Sequence of chain 1.GA:
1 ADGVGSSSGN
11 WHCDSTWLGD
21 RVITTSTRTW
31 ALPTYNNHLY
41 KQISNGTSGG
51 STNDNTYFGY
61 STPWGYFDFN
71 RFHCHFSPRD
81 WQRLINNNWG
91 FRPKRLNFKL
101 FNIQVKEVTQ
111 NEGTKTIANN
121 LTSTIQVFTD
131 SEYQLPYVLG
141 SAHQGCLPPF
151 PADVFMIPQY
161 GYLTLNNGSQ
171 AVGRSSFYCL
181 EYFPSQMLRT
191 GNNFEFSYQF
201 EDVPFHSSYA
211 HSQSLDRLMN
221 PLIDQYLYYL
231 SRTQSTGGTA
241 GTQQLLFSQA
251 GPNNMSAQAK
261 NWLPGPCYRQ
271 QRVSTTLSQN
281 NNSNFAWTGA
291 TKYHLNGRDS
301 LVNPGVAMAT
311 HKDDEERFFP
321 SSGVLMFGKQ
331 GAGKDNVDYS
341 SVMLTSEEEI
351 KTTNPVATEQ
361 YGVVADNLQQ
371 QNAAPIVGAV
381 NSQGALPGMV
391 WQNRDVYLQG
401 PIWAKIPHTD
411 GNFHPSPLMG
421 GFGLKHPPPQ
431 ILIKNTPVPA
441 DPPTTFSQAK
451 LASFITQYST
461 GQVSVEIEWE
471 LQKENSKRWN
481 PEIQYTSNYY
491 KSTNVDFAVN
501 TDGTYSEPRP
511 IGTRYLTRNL

A small-molecule ligand and the protein it binds are described below.
Small molecule (SMILES): OC[C@H]1O[C@@H](O)[C@H](O)[C@@H](O)[C@H]1O

Binding-site contacts:
Ligand atom C4 contacts residue TRP287 of chain 1.GA at 3.4 Å (hydrophobic).
Ligand atom O5 contacts residue TRP287 of chain 1.GA at 3.3 Å.
Ligand atom O2 contacts residue ASN55 of chain 1.GA at 3.5 Å (h-bond).
Ligand atom O3 contacts residue TRP287 of chain 1.GA at 3.8 Å.
Ligand atom O2 contacts residue ASN254 of chain 1.HA at 4.0 Å.
Ligand atom C2 contacts residue TRP287 of chain 1.GA at 3.8 Å (hydrophobic).
Ligand atom C5 contacts residue TRP287 of chain 1.GA at 3.9 Å (hydrophobic).
Ligand atom O2 contacts residue SER256 of chain 1.HA at 4.0 Å.
Ligand atom O3 contacts residue ASN254 of chain 1.HA at 3.8 Å.
Ligand atom O3 contacts residue ALA257 of chain 1.HA at 4.5 Å.
Ligand atom O4 contacts residue TRP287 of chain 1.GA at 2.1 Å.
Ligand atom C1 contacts residue TRP287 of chain 1.GA at 3.8 Å (hydrophobic).
Ligand atom O1 contacts residue TRP287 of chain 1.GA at 3.0 Å (h-bond).
Ligand atom C3 contacts residue TRP287 of chain 1.GA at 4.3 Å (hydrophobic).
Ligand atom C6 contacts residue TRP287 of chain 1.GA at 3.8 Å (hydrophobic).
Ligand atom C3 contacts residue ASN254 of chain 1.HA at 4.1 Å.
Ligand atom O2 contacts residue THR52 of chain 1.GA at 4.4 Å.

Sequence of chain 1.HA:
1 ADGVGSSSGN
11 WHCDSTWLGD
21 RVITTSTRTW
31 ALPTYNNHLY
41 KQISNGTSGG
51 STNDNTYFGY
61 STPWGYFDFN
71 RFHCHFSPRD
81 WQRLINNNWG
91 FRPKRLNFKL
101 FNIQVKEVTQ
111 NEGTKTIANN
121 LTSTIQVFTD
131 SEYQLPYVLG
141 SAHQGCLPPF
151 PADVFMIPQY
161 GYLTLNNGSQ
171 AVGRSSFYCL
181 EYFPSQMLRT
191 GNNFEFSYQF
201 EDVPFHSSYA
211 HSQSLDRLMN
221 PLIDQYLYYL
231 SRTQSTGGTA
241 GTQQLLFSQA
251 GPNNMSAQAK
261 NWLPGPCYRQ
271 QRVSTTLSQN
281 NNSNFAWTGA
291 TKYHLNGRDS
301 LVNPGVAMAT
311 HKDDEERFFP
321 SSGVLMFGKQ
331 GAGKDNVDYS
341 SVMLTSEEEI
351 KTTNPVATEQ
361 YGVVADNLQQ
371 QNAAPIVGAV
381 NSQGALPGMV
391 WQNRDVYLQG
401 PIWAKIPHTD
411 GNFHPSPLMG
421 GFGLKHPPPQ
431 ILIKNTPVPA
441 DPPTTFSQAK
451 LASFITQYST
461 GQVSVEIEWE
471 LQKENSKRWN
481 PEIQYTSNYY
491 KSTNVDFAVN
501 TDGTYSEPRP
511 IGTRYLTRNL